Sequence of chain 1.C:
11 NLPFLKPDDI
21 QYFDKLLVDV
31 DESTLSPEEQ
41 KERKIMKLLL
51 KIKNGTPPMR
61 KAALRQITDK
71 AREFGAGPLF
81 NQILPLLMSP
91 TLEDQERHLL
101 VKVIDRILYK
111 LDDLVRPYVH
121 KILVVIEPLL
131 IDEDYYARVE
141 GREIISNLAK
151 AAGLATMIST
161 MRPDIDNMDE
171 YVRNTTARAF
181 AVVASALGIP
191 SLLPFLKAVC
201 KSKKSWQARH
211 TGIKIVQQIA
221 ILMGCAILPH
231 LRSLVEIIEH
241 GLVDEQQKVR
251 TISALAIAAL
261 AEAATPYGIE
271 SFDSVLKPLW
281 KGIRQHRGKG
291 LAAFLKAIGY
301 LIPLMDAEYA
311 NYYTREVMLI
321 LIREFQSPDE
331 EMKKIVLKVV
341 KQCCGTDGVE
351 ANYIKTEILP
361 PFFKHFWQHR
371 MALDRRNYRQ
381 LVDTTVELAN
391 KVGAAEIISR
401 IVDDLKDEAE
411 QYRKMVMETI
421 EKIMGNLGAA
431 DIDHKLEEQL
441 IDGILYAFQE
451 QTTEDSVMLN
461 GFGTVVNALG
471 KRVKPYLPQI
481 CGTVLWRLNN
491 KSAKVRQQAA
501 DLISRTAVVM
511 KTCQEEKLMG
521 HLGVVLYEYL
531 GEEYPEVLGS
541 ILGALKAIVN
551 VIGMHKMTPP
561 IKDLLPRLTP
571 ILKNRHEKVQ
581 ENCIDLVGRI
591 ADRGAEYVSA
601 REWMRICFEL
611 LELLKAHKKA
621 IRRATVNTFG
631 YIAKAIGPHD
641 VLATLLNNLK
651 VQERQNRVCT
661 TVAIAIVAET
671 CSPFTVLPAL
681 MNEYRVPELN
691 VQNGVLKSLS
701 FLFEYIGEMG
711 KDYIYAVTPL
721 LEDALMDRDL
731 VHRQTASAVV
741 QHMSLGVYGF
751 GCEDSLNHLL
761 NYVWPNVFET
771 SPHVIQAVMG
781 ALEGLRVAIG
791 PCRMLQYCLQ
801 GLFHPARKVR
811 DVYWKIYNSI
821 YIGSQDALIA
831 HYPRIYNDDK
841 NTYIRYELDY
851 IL

Sequence of chain 1.D:
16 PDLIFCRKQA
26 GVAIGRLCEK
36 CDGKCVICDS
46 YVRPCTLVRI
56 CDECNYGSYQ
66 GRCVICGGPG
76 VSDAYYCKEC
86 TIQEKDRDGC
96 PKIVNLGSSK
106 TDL

Binding-site contacts:
Ligand atom C24 contacts residue TYR46 of chain 1.D at 4.0 Å (hydrophobic).
Ligand atom C17 contacts residue LYS615 of chain 1.C at 4.2 Å.
Ligand atom C16 contacts residue LEU614 of chain 1.C at 4.1 Å (hydrophobic).
Ligand atom C8 contacts residue LYS35 of chain 1.D at 4.1 Å.
Ligand atom O4 contacts residue TYR46 of chain 1.D at 3.4 Å (h-bond).
Ligand atom N contacts residue LEU614 of chain 1.C at 3.5 Å (h-bond).
Ligand atom O contacts residue LYS39 of chain 1.D at 3.1 Å (salt-bridge).
Ligand atom C2 contacts residue CYS36 of chain 1.D at 1.8 Å (hydrophobic).
Ligand atom C12 contacts residue LYS615 of chain 1.C at 4.1 Å.
Ligand atom O2 contacts residue TYR46 of chain 1.D at 3.7 Å.
Ligand atom C20 contacts residue VAL626 of chain 1.C at 3.9 Å (hydrophobic).
Ligand atom C8 contacts residue TYR46 of chain 1.D at 3.6 Å (hydrophobic).
Ligand atom C14 contacts residue ARG622 of chain 1.C at 4.1 Å.
Ligand atom C21 contacts residue VAL626 of chain 1.C at 3.4 Å (hydrophobic).
Ligand atom O contacts residue CYS36 of chain 1.D at 3.2 Å (h-bond).
Ligand atom C contacts residue TYR46 of chain 1.D at 4.2 Å (hydrophobic).
Ligand atom C26 contacts residue ALA616 of chain 1.C at 3.9 Å (hydrophobic).
Ligand atom C16 contacts residue VAL662 of chain 1.C at 4.1 Å (hydrophobic).
Ligand atom C contacts residue CYS36 of chain 1.D at 2.7 Å (hydrophobic).
Ligand atom O4 contacts residue ARG622 of chain 1.C at 4.0 Å.
Ligand atom C3 contacts residue CYS36 of chain 1.D at 4.0 Å (hydrophobic).
Ligand atom C12 contacts residue GLN655 of chain 1.C at 3.8 Å.
Ligand atom C25 contacts residue LYS619 of chain 1.C at 3.5 Å.
Ligand atom C20 contacts residue VAL662 of chain 1.C at 4.1 Å (hydrophobic).
Ligand atom C9 contacts residue TYR46 of chain 1.D at 3.7 Å (hydrophobic).
Ligand atom C1 contacts residue CYS36 of chain 1.D at 2.6 Å (hydrophobic).
Ligand atom C26 contacts residue HIS617 of chain 1.C at 4.2 Å.
Ligand atom C17 contacts residue VAL658 of chain 1.C at 4.1 Å (hydrophobic).
Ligand atom C22 contacts residue TYR46 of chain 1.D at 4.2 Å (hydrophobic).
Ligand atom C15 contacts residue TYR46 of chain 1.D at 4.0 Å (hydrophobic).
Ligand atom C contacts residue LYS35 of chain 1.D at 3.6 Å.
Ligand atom N1 contacts residue ARG623 of chain 1.C at 3.6 Å.
Ligand atom C11 contacts residue GLN655 of chain 1.C at 3.6 Å.
Ligand atom C25 contacts residue ARG623 of chain 1.C at 4.0 Å.
Ligand atom C23 contacts residue TYR46 of chain 1.D at 3.7 Å (hydrophobic).
Ligand atom C10 contacts residue TYR46 of chain 1.D at 4.1 Å (hydrophobic).
Ligand atom N contacts residue VAL662 of chain 1.C at 3.8 Å.
Ligand atom C18 contacts residue VAL658 of chain 1.C at 3.8 Å (hydrophobic).
Ligand atom C7 contacts residue CYS36 of chain 1.D at 4.2 Å (hydrophobic).
Ligand atom C17 contacts residue LEU614 of chain 1.C at 3.6 Å (hydrophobic).

A protein and the small-molecule ligand that binds it are described below.
Small molecule (SMILES): CNC(=O)O[C@@H](C)/C=C\C(=O)NC1CCC(C/C=C(C)/C=C/[C@@H]2C[C@@](C)(O)CC(C)(C)O2)CC1